The protein below binds the small molecule below.
Small molecule (SMILES): C[C@@H]1O[C@H](OP(=O)(O)OP(=O)(O)OC[C@H]2O[C@@H](n3cnc4c(=O)[nH]c(N)nc43)[C@H](O)[C@@H]2O)[C@@H](O)[C@H](O)[C@@H]1O

Sequence of chain 2.A:
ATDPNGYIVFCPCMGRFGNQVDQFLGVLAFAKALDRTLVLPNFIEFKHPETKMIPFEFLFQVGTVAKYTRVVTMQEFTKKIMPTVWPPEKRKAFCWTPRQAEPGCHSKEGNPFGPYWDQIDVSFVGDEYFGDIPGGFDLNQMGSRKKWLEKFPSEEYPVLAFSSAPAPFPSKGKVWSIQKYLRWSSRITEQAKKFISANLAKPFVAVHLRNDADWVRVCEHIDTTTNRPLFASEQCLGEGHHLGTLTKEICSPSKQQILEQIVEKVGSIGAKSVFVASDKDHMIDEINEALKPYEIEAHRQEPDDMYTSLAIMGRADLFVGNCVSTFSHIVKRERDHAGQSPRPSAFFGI

Binding-site contacts:
Ligand atom C8 contacts residue ASP288 of chain 1.A at 3.6 Å.
Ligand atom P1 contacts residue SER334 of chain 1.A at 3.6 Å.
Ligand atom N1 contacts residue ASP313 of chain 1.A at 3.3 Å (salt-bridge).
Ligand atom O3P contacts residue ASN22 of chain 1.A at 3.1 Å (h-bond).
Ligand atom O2 contacts residue ASN22 of chain 1.A at 3.0 Å (h-bond).
Ligand atom P contacts residue GLY21 of chain 1.A at 3.5 Å.
Ligand atom P1 contacts residue THR335 of chain 1.A at 3.4 Å.
Ligand atom N2 contacts residue MET315 of chain 1.A at 3.6 Å.
Ligand atom O5' contacts residue ARG19 of chain 1.A at 3.2 Å.
Ligand atom N9 contacts residue ASP288 of chain 1.A at 3.6 Å.
Ligand atom O3P contacts residue ARG19 of chain 1.A at 3.3 Å (salt-bridge).
Ligand atom O2P contacts residue PHE336 of chain 1.A at 3.5 Å (h-bond).
Ligand atom O3 contacts residue ASN22 of chain 1.A at 3.2 Å (h-bond).
Ligand atom O1P contacts residue PHE336 of chain 1.A at 3.5 Å.
Ligand atom O6 contacts residue ALA286 of chain 1.A at 3.3 Å.
Ligand atom C4' contacts residue ARG19 of chain 1.A at 3.6 Å.
Ligand atom O3P contacts residue THR335 of chain 1.A at 3.4 Å (h-bond).
Ligand atom O2 contacts residue ARG19 of chain 1.A at 3.5 Å (salt-bridge).
Ligand atom N1 contacts residue SER287 of chain 1.A at 3.2 Å (h-bond).
Ligand atom O6 contacts residue SER287 of chain 1.A at 3.1 Å (h-bond).
Ligand atom O1P contacts residue GLY21 of chain 1.A at 2.8 Å (h-bond).
Ligand atom N7 contacts residue HIS217 of chain 1.A at 2.9 Å (h-bond).
Ligand atom O3 contacts residue PRO112 of chain 2.A at 3.3 Å.
Ligand atom C6A contacts residue VAL227 of chain 1.A at 3.5 Å (hydrophobic).
Ligand atom O6 contacts residue PHE336 of chain 1.A at 3.5 Å.
Ligand atom O2X contacts residue SER334 of chain 1.A at 2.6 Å (h-bond).
Ligand atom O3' contacts residue ARG19 of chain 1.A at 3.6 Å.
Ligand atom N2 contacts residue ASP313 of chain 1.A at 3.0 Å (salt-bridge).
Ligand atom O5 contacts residue ARG219 of chain 1.A at 3.0 Å (salt-bridge).
Ligand atom O2' contacts residue MET315 of chain 1.A at 3.5 Å.
Ligand atom O1 contacts residue ARG219 of chain 1.A at 3.2 Å (salt-bridge).
Ligand atom C6 contacts residue SER287 of chain 1.A at 3.4 Å.
Ligand atom O2P contacts residue THR335 of chain 1.A at 3.0 Å (h-bond).
Ligand atom O2X contacts residue ARG219 of chain 1.A at 2.8 Å (salt-bridge).
Ligand atom O4 contacts residue ARG19 of chain 1.A at 3.1 Å (salt-bridge).
Ligand atom O3' contacts residue PHE20 of chain 1.A at 3.4 Å (h-bond).
Ligand atom O1X contacts residue THR335 of chain 1.A at 2.6 Å (h-bond).
Ligand atom O6 contacts residue HIS217 of chain 1.A at 3.3 Å.
Ligand atom O3P contacts residue GLY21 of chain 1.A at 3.2 Å (h-bond).
Ligand atom O4' contacts residue ARG19 of chain 1.A at 3.2 Å (salt-bridge).

Sequence of chain 1.A:
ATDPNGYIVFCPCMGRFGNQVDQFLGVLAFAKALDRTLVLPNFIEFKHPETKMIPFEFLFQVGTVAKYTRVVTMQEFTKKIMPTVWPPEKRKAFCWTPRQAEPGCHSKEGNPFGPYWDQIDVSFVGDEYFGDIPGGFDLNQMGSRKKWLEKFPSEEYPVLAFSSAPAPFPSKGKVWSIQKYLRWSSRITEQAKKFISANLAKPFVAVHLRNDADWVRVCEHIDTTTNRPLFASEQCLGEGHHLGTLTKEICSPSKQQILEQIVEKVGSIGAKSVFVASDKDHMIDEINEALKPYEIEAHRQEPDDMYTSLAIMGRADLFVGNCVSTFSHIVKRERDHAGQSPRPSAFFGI